Binding-site contacts:
Ligand atom C3 contacts residue LEU142 of chain 1.A at 4.0 Å (hydrophobic).
Ligand atom C3 contacts residue PHE90 of chain 1.A at 3.9 Å (hydrophobic).
Ligand atom BR1 contacts residue LEU142 of chain 1.A at 3.8 Å.
Ligand atom C2 contacts residue PHE90 of chain 1.A at 4.0 Å (hydrophobic).
Ligand atom C4 contacts residue LEU142 of chain 1.A at 3.6 Å (hydrophobic).
Ligand atom C2 contacts residue GLU89 of chain 1.A at 3.1 Å.
Ligand atom N2 contacts residue LEU91 of chain 1.A at 4.4 Å.
Ligand atom C3 contacts residue ALA39 of chain 1.A at 4.1 Å (hydrophobic).
Ligand atom C2 contacts residue LEU142 of chain 1.A at 3.2 Å (hydrophobic).
Ligand atom C2 contacts residue VAL72 of chain 1.A at 4.5 Å (hydrophobic).
Ligand atom BR1 contacts residue ALA39 of chain 1.A at 4.5 Å.
Ligand atom N2 contacts residue LEU142 of chain 1.A at 4.0 Å.
Ligand atom C1 contacts residue LYS41 of chain 1.A at 4.4 Å.
Ligand atom N1 contacts residue GLU89 of chain 1.A at 3.7 Å.
Ligand atom C1 contacts residue ALA39 of chain 1.A at 3.7 Å (hydrophobic).
Ligand atom C1 contacts residue GLU89 of chain 1.A at 4.2 Å.
Ligand atom C2 contacts residue LEU91 of chain 1.A at 3.7 Å (hydrophobic).
Ligand atom N2 contacts residue ILE18 of chain 1.A at 3.7 Å.
Ligand atom C2 contacts residue ALA39 of chain 1.A at 3.6 Å (hydrophobic).
Ligand atom BR1 contacts residue LYS41 of chain 1.A at 3.5 Å.
Ligand atom BR1 contacts residue VAL72 of chain 1.A at 4.1 Å.
Ligand atom C4 contacts residue LYS41 of chain 1.A at 4.3 Å.
Ligand atom BR1 contacts residue ALA152 of chain 1.A at 4.0 Å.
Ligand atom N1 contacts residue LEU142 of chain 1.A at 3.7 Å.
Ligand atom N1 contacts residue ALA39 of chain 1.A at 3.9 Å.
Ligand atom C3 contacts residue ILE18 of chain 1.A at 3.8 Å (hydrophobic).
Ligand atom N2 contacts residue ALA39 of chain 1.A at 4.2 Å.
Ligand atom C4 contacts residue ALA39 of chain 1.A at 4.0 Å (hydrophobic).
Ligand atom N1 contacts residue LEU91 of chain 1.A at 3.0 Å (h-bond).
Ligand atom N1 contacts residue PHE90 of chain 1.A at 3.6 Å.
Ligand atom BR1 contacts residue PHE88 of chain 1.A at 3.9 Å.
Ligand atom C3 contacts residue LEU91 of chain 1.A at 3.2 Å (hydrophobic).
Ligand atom C1 contacts residue LEU142 of chain 1.A at 3.2 Å (hydrophobic).

A protein and the small-molecule ligand that binds it are described below.
Small molecule (SMILES): Brc1cncnc1

Sequence of chain 1.A:
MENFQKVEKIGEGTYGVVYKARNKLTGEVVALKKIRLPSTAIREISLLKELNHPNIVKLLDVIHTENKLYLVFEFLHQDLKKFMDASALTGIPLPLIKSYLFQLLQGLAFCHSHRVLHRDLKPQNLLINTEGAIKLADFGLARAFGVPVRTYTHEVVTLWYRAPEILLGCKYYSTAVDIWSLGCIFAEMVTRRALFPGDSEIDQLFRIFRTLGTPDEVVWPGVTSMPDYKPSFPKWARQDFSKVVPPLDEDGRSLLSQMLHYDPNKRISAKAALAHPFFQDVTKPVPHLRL